Binding-site contacts:
Ligand atom C6 contacts residue VAL158 of chain 1.H at 4.2 Å (hydrophobic).
Ligand atom C7 contacts residue TRP214 of chain 1.G at 3.7 Å (hydrophobic).
Ligand atom O6 contacts residue TRP214 of chain 1.G at 4.3 Å.
Ligand atom O5 contacts residue ASN157 of chain 1.H at 2.4 Å (h-bond).
Ligand atom O5 contacts residue VAL158 of chain 1.H at 4.2 Å.
Ligand atom C8 contacts residue SER211 of chain 1.G at 3.3 Å.
Ligand atom C4 contacts residue ASN157 of chain 1.H at 4.2 Å.
Ligand atom C5 contacts residue TRP214 of chain 1.G at 3.8 Å (hydrophobic).
Ligand atom O4 contacts residue TRP214 of chain 1.G at 4.1 Å.
Ligand atom O6 contacts residue THR159 of chain 1.H at 3.5 Å.
Ligand atom N2 contacts residue SER211 of chain 1.G at 3.4 Å (h-bond).
Ligand atom C6 contacts residue TRP214 of chain 1.G at 3.7 Å (hydrophobic).
Ligand atom C8 contacts residue TRP214 of chain 1.G at 4.0 Å (hydrophobic).
Ligand atom O2 contacts residue TRP214 of chain 1.G at 3.3 Å.
Ligand atom C1 contacts residue ASN157 of chain 1.H at 1.4 Å.
Ligand atom N2 contacts residue ASN157 of chain 1.H at 2.9 Å (h-bond).
Ligand atom N2 contacts residue TRP214 of chain 1.G at 3.4 Å.
Ligand atom O7 contacts residue TRP214 of chain 1.G at 4.2 Å.
Ligand atom O6 contacts residue GLN3 of chain 1.S at 4.0 Å.
Ligand atom C8 contacts residue SER219 of chain 1.G at 3.7 Å.
Ligand atom C2 contacts residue ASN157 of chain 1.H at 2.4 Å.
Ligand atom C7 contacts residue ASN157 of chain 1.H at 3.7 Å.
Ligand atom C6 contacts residue THR159 of chain 1.H at 3.3 Å.
Ligand atom O4 contacts residue GLN3 of chain 1.S at 3.6 Å.
Ligand atom C3 contacts residue SER211 of chain 1.G at 4.2 Å.
Ligand atom C1 contacts residue SER211 of chain 1.G at 4.0 Å.
Ligand atom C3 contacts residue ASN157 of chain 1.H at 3.8 Å.
Ligand atom C5 contacts residue ASN157 of chain 1.H at 3.7 Å.
Ligand atom O4 contacts residue SER25 of chain 1.S at 4.4 Å.
Ligand atom C2 contacts residue SER211 of chain 1.G at 4.1 Å.
Ligand atom C7 contacts residue SER211 of chain 1.G at 4.4 Å.
Ligand atom O7 contacts residue ASN157 of chain 1.H at 3.7 Å.

Sequence of chain 1.S:
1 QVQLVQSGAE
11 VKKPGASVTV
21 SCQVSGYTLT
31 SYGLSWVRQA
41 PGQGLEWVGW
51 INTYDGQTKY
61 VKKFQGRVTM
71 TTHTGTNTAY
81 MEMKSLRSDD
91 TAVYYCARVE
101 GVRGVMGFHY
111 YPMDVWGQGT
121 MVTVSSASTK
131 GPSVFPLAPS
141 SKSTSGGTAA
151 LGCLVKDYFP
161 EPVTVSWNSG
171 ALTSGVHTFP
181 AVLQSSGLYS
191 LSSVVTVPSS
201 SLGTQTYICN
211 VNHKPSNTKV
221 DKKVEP

Sequence of chain 1.G:
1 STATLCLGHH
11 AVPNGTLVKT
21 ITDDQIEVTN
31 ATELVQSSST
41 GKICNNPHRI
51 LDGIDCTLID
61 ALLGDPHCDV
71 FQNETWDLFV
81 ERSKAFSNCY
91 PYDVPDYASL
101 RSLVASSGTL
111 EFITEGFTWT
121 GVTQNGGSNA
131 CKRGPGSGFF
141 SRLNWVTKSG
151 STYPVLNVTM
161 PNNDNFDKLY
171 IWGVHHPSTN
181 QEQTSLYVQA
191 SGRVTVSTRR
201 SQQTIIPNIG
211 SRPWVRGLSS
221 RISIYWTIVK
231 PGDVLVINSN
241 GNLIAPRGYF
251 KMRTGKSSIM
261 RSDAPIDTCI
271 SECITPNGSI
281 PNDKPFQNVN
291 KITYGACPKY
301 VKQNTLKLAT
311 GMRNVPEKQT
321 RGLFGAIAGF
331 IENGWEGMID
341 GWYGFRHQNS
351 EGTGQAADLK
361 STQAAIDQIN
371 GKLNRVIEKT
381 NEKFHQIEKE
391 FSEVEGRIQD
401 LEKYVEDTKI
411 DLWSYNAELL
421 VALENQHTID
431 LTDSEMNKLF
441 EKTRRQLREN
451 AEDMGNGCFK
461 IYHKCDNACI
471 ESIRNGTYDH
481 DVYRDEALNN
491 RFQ

Sequence of chain 1.H:
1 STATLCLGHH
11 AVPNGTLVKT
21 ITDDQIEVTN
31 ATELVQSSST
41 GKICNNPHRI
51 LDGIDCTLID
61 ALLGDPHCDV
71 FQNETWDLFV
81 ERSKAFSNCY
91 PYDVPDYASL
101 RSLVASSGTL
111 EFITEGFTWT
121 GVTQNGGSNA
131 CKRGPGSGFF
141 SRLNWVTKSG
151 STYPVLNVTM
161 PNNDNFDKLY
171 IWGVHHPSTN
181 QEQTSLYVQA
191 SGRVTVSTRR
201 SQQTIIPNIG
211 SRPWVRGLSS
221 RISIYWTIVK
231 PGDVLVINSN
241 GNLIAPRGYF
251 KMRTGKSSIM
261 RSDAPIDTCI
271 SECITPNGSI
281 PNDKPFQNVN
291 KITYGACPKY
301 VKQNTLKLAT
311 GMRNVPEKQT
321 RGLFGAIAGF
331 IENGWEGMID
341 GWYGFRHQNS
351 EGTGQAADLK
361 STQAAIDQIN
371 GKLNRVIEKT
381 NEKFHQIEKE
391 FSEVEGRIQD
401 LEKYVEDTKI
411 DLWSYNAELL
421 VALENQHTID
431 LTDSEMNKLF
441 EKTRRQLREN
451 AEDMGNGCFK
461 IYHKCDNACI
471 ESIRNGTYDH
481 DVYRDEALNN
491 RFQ

This small molecule binds to this protein.
Small molecule (SMILES): CC(=O)N[C@H]1[C@H](O[C@H]2[C@H](O)[C@@H](NC(C)=O)CO[C@@H]2CO)O[C@H](CO)[C@@H](O[C@@H]2O[C@H](CO[C@H]3O[C@H](CO)[C@@H](O)[C@H](O)[C@@H]3O)[C@@H](O)[C@H](O[C@H]3O[C@H](CO)[C@@H](O)[C@H](O)[C@@H]3O[C@H]3O[C@H](CO)[C@@H](O)[C@H](O)[C@@H]3O)[C@@H]2O)[C@@H]1O